Sequence of chain 2.A:
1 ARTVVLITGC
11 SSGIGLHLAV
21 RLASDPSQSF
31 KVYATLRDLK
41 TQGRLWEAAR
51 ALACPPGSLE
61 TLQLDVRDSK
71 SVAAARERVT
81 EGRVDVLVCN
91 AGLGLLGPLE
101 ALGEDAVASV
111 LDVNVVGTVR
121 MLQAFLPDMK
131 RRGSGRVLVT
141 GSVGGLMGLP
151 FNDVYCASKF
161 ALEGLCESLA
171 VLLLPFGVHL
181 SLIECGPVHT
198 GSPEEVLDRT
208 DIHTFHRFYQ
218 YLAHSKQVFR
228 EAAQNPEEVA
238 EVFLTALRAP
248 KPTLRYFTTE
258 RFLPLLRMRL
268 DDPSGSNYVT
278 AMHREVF

The protein below binds the small molecule below.
Small molecule (SMILES): C[C@]12CCC(=O)C[C@@H]1CC[C@@H]1[C@@H]2CC[C@]2(C)[C@@H](O)CC[C@@H]12

Binding-site contacts:
Ligand atom C7 contacts residue PRO187 of chain 2.A at 3.8 Å (hydrophobic).
Ligand atom C2 contacts residue PHE226 of chain 2.A at 4.3 Å (hydrophobic).
Ligand atom C10 contacts residue SER222 of chain 2.A at 4.1 Å.
Ligand atom C5 contacts residue PRO187 of chain 2.A at 4.1 Å (hydrophobic).
Ligand atom C6 contacts residue PRO187 of chain 2.A at 4.0 Å (hydrophobic).
Ligand atom C8 contacts residue LEU149 of chain 2.A at 4.4 Å (hydrophobic).
Ligand atom O17 contacts residue MET279 of chain 2.A at 3.9 Å.
Ligand atom C4 contacts residue PRO187 of chain 2.A at 4.2 Å (hydrophobic).
Ligand atom C1 contacts residue SER222 of chain 2.A at 3.1 Å.
Ligand atom C13 contacts residue VAL225 of chain 2.A at 4.2 Å (hydrophobic).
Ligand atom O17 contacts residue HIS221 of chain 2.A at 2.7 Å.
Ligand atom C3 contacts residue PRO187 of chain 2.A at 4.0 Å (hydrophobic).
Ligand atom O17 contacts residue VAL225 of chain 2.A at 4.3 Å.
Ligand atom O3 contacts residue PHE226 of chain 2.A at 4.1 Å.
Ligand atom C13 contacts residue HIS221 of chain 2.A at 3.9 Å.
Ligand atom C2 contacts residue SER222 of chain 2.A at 3.9 Å.
Ligand atom C18 contacts residue LEU149 of chain 2.A at 3.6 Å (hydrophobic).
Ligand atom C15 contacts residue LEU149 of chain 2.A at 4.4 Å (hydrophobic).
Ligand atom C11 contacts residue SER222 of chain 2.A at 3.6 Å.
Ligand atom C11 contacts residue TYR218 of chain 2.A at 3.8 Å (hydrophobic).
Ligand atom C8 contacts residue VAL143 of chain 2.A at 4.3 Å (hydrophobic).
Ligand atom C9 contacts residue SER222 of chain 2.A at 4.3 Å.
Ligand atom C18 contacts residue HIS221 of chain 2.A at 4.2 Å.
Ligand atom C12 contacts residue SER222 of chain 2.A at 4.2 Å.
Ligand atom C18 contacts residue MET279 of chain 2.A at 4.1 Å (hydrophobic).
Ligand atom C19 contacts residue SER222 of chain 2.A at 4.3 Å.
Ligand atom C12 contacts residue VAL225 of chain 2.A at 3.6 Å (hydrophobic).
Ligand atom C11 contacts residue VAL225 of chain 2.A at 4.4 Å (hydrophobic).
Ligand atom C19 contacts residue TYR218 of chain 2.A at 3.4 Å (hydrophobic).
Ligand atom O3 contacts residue PRO187 of chain 2.A at 3.7 Å.
Ligand atom C9 contacts residue VAL225 of chain 2.A at 4.1 Å (hydrophobic).
Ligand atom C12 contacts residue HIS221 of chain 2.A at 3.5 Å.
Ligand atom O3 contacts residue VAL188 of chain 2.A at 4.3 Å.
Ligand atom C14 contacts residue VAL225 of chain 2.A at 4.0 Å (hydrophobic).
Ligand atom C17 contacts residue HIS221 of chain 2.A at 3.5 Å.
Ligand atom C7 contacts residue VAL143 of chain 2.A at 3.2 Å (hydrophobic).
Ligand atom C16 contacts residue MET279 of chain 2.A at 4.4 Å (hydrophobic).
Ligand atom C19 contacts residue LEU149 of chain 2.A at 4.2 Å (hydrophobic).
Ligand atom C17 contacts residue VAL225 of chain 2.A at 3.9 Å (hydrophobic).
Ligand atom C6 contacts residue VAL143 of chain 2.A at 3.2 Å (hydrophobic).